Binding-site contacts:
Ligand atom O contacts residue ARG49 of chain 1.A at 4.1 Å.
Ligand atom CB contacts residue GLN60 of chain 1.A at 4.1 Å.
Ligand atom C contacts residue ARG49 of chain 1.A at 3.8 Å.
Ligand atom N contacts residue ASP97 of chain 1.A at 2.8 Å (salt-bridge).
Ligand atom OD contacts residue TYR74 of chain 1.A at 4.1 Å.
Ligand atom C contacts residue VAL96 of chain 1.A at 3.8 Å (hydrophobic).
Ligand atom O contacts residue VAL52 of chain 1.A at 3.2 Å (h-bond).
Ligand atom C contacts residue VAL53 of chain 1.A at 3.7 Å (hydrophobic).
Ligand atom OXT contacts residue VAL53 of chain 1.A at 3.5 Å (h-bond).
Ligand atom C contacts residue VAL52 of chain 1.A at 4.0 Å (hydrophobic).
Ligand atom CD contacts residue CYS2 of chain 1.A at 2.5 Å (hydrophobic).
Ligand atom N contacts residue GLU77 of chain 1.A at 2.9 Å (salt-bridge).
Ligand atom CA contacts residue GLY76 of chain 1.A at 3.8 Å.
Ligand atom CD contacts residue GLY76 of chain 1.A at 3.9 Å.
Ligand atom CB contacts residue GLY76 of chain 1.A at 3.5 Å.
Ligand atom OXT contacts residue VAL96 of chain 1.A at 3.6 Å.
Ligand atom CG contacts residue GLU77 of chain 1.A at 3.7 Å.
Ligand atom N contacts residue GLY76 of chain 1.A at 3.0 Å (h-bond).
Ligand atom CA contacts residue VAL96 of chain 1.A at 3.9 Å (hydrophobic).
Ligand atom CE contacts residue ASN75 of chain 1.A at 3.9 Å.
Ligand atom CE contacts residue LEU50 of chain 1.A at 3.4 Å (hydrophobic).
Ligand atom CB contacts residue TYR74 of chain 1.A at 3.9 Å (hydrophobic).
Ligand atom OD contacts residue CYS2 of chain 1.A at 3.2 Å (h-bond).
Ligand atom CD contacts residue ASN75 of chain 1.A at 3.7 Å.
Ligand atom CG contacts residue GLY76 of chain 1.A at 3.7 Å.
Ligand atom N contacts residue TYR74 of chain 1.A at 3.2 Å (h-bond).
Ligand atom CD contacts residue LEU50 of chain 1.A at 4.2 Å (hydrophobic).
Ligand atom CD contacts residue GLU415 of chain 1.A at 4.2 Å.
Ligand atom OD contacts residue ASN75 of chain 1.A at 2.9 Å (h-bond).
Ligand atom CA contacts residue TYR74 of chain 1.A at 3.3 Å (hydrophobic).
Ligand atom CE contacts residue CYS2 of chain 1.A at 1.6 Å (hydrophobic).
Ligand atom OD contacts residue GLY76 of chain 1.A at 2.8 Å (h-bond).
Ligand atom OXT contacts residue ARG49 of chain 1.A at 2.8 Å (salt-bridge).
Ligand atom CG contacts residue CYS2 of chain 1.A at 3.4 Å (hydrophobic).
Ligand atom CA contacts residue ASP97 of chain 1.A at 3.6 Å.
Ligand atom O contacts residue VAL53 of chain 1.A at 2.8 Å (h-bond).
Ligand atom CG contacts residue GLU415 of chain 1.A at 4.1 Å.
Ligand atom CB contacts residue CYS2 of chain 1.A at 3.9 Å (hydrophobic).
Ligand atom CG contacts residue LEU50 of chain 1.A at 3.9 Å (hydrophobic).
Ligand atom O contacts residue GLU77 of chain 1.A at 3.9 Å.

The small molecule below binds the protein below.
Small molecule (SMILES): CC(=O)CC[C@H](N)C(=O)O

Sequence of chain 1.A:
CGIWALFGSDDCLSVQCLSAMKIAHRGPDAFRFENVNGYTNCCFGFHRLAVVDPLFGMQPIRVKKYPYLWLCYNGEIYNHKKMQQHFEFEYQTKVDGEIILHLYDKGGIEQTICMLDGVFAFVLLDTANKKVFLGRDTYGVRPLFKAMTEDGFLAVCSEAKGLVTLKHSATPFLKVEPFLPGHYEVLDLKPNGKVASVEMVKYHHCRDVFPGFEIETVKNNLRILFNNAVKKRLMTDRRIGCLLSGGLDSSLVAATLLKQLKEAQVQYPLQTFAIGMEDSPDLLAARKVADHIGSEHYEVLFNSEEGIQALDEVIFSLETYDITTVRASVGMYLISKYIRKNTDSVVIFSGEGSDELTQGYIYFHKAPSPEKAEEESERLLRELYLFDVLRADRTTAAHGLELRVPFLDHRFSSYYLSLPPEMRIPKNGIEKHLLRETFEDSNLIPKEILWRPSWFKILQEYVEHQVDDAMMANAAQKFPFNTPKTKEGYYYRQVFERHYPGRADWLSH